Sequence of chain 4.A:
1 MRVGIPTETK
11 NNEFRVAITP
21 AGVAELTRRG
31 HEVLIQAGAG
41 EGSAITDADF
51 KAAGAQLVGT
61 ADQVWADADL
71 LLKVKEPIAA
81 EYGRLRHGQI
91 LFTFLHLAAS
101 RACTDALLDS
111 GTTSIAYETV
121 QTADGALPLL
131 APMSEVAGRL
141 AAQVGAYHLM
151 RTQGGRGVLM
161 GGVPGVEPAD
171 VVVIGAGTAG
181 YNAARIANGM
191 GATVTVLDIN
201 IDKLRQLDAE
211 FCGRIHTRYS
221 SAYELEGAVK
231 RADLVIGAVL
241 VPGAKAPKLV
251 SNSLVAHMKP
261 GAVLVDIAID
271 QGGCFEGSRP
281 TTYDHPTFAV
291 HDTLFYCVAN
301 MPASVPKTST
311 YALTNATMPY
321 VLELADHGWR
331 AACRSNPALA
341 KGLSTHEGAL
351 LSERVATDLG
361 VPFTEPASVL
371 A

A small-molecule ligand and the protein it binds are described below.
Small molecule (SMILES): CNc1ncnc2c1ncn2[C@@H]1O[C@H](CO)[C@@H](O)[C@H]1O

Binding-site contacts:
Ligand atom C1' contacts residue ASP198 of chain 4.A at 3.4 Å.
Ligand atom O4' contacts residue VAL239 of chain 4.A at 3.5 Å.
Ligand atom N9 contacts residue ASP198 of chain 4.A at 4.0 Å.
Ligand atom O5' contacts residue VAL239 of chain 4.A at 3.8 Å.
Ligand atom C6 contacts residue LEU249 of chain 4.A at 3.8 Å (hydrophobic).
Ligand atom N6 contacts residue LEU249 of chain 4.A at 3.4 Å.
Ligand atom CZ contacts residue LEU249 of chain 4.A at 3.9 Å (hydrophobic).
Ligand atom C3' contacts residue LYS203 of chain 4.A at 3.7 Å.
Ligand atom N3 contacts residue ASP198 of chain 4.A at 3.5 Å.
Ligand atom C2' contacts residue ASP198 of chain 4.A at 3.4 Å.
Ligand atom O3' contacts residue LYS203 of chain 4.A at 3.0 Å (salt-bridge).
Ligand atom N7 contacts residue ILE199 of chain 4.A at 4.0 Å.
Ligand atom O3' contacts residue ASP198 of chain 4.A at 2.7 Å (salt-bridge).
Ligand atom C2 contacts residue LEU197 of chain 4.A at 3.6 Å (hydrophobic).
Ligand atom N3 contacts residue LEU197 of chain 4.A at 3.8 Å.
Ligand atom N9 contacts residue VAL239 of chain 4.A at 3.8 Å.
Ligand atom C2 contacts residue ASP198 of chain 4.A at 3.5 Å.
Ligand atom O3' contacts residue GLY177 of chain 4.A at 4.0 Å.
Ligand atom C4' contacts residue ASP198 of chain 4.A at 3.6 Å.
Ligand atom C2 contacts residue SER220 of chain 4.A at 3.3 Å.
Ligand atom C2 contacts residue ILE199 of chain 4.A at 4.0 Å (hydrophobic).
Ligand atom O2' contacts residue ASP198 of chain 4.A at 2.6 Å (salt-bridge).
Ligand atom O2' contacts residue ASN200 of chain 4.A at 3.9 Å.
Ligand atom N3 contacts residue VAL239 of chain 4.A at 3.8 Å.
Ligand atom C6 contacts residue ILE199 of chain 4.A at 4.0 Å (hydrophobic).
Ligand atom C4 contacts residue VAL239 of chain 4.A at 3.7 Å (hydrophobic).
Ligand atom C5' contacts residue ALA238 of chain 4.A at 3.9 Å (hydrophobic).
Ligand atom C2 contacts residue ILE174 of chain 4.A at 4.0 Å (hydrophobic).
Ligand atom C6 contacts residue SER220 of chain 4.A at 4.0 Å.
Ligand atom C4 contacts residue ASP198 of chain 4.A at 4.0 Å.
Ligand atom C5' contacts residue GOL1 of chain 4.C at 3.7 Å.
Ligand atom CZ contacts residue SER220 of chain 4.A at 3.5 Å.
Ligand atom C3' contacts residue ASP198 of chain 4.A at 3.5 Å.
Ligand atom O4' contacts residue GLY175 of chain 4.A at 4.0 Å.
Ligand atom O2' contacts residue ILE199 of chain 4.A at 3.8 Å.
Ligand atom N1 contacts residue SER220 of chain 4.A at 2.9 Å (h-bond).
Ligand atom O5' contacts residue LEU240 of chain 4.A at 3.1 Å (h-bond).
Ligand atom N3 contacts residue ILE199 of chain 4.A at 3.8 Å.
Ligand atom C8 contacts residue VAL239 of chain 4.A at 3.6 Å (hydrophobic).
Ligand atom N7 contacts residue VAL239 of chain 4.A at 4.0 Å.